Sequence of chain 1.G:
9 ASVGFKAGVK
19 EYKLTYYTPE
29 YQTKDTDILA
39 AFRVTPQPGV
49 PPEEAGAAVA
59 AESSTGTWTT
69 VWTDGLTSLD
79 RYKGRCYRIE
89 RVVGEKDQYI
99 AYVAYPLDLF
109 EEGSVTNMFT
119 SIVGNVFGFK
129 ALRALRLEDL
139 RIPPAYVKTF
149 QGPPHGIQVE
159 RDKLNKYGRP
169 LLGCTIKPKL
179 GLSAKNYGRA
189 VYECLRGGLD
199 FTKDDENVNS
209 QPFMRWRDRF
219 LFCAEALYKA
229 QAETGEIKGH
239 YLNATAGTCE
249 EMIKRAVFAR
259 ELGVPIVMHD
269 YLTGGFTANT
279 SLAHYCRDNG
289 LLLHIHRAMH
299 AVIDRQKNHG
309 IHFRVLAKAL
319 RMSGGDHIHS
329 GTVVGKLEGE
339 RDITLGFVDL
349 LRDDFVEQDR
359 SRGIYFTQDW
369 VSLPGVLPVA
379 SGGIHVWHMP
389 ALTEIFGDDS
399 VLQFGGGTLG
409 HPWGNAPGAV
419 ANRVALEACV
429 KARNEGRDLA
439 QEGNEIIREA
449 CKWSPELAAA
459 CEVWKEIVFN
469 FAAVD

This protein binds this small molecule.
Small molecule (SMILES): O=C(O)[C@@](O)(COP(=O)(O)O)[C@H](O)[C@H](O)COP(=O)(O)O

Binding-site contacts:
Ligand atom O6P contacts residue ARG295 of chain 1.A at 2.9 Å (salt-bridge).
Ligand atom O7 contacts residue LYS175 of chain 1.A at 3.2 Å (salt-bridge).
Ligand atom O2 contacts residue ASP203 of chain 1.A at 3.4 Å (salt-bridge).
Ligand atom O3P contacts residue LYS334 of chain 1.A at 2.5 Å (salt-bridge).
Ligand atom O6 contacts residue LYS175 of chain 1.A at 3.1 Å (salt-bridge).
Ligand atom O2P contacts residue GLY403 of chain 1.A at 3.1 Å (h-bond).
Ligand atom O4 contacts residue HIS294 of chain 1.A at 2.7 Å (h-bond).
Ligand atom C4 contacts residue FMT1 of chain 1.K at 3.2 Å.
Ligand atom O4P contacts residue HIS327 of chain 1.A at 3.0 Å (h-bond).
Ligand atom O6 contacts residue LYS334 of chain 1.A at 3.1 Å (salt-bridge).
Ligand atom O5P contacts residue LEU335 of chain 1.A at 3.0 Å.
Ligand atom C contacts residue MG1 of chain 1.I at 3.0 Å.
Ligand atom O1P contacts residue GLY403 of chain 1.A at 3.2 Å.
Ligand atom C5 contacts residue ASN123 of chain 1.G at 3.5 Å.
Ligand atom O7 contacts residue MG1 of chain 1.I at 2.2 Å.
Ligand atom O4P contacts residue SER379 of chain 1.A at 3.4 Å (h-bond).
Ligand atom O2 contacts residue THR173 of chain 1.A at 3.2 Å.
Ligand atom O1P contacts residue LYS175 of chain 1.A at 3.4 Å (salt-bridge).
Ligand atom O4 contacts residue GLU204 of chain 1.A at 3.4 Å (salt-bridge).
Ligand atom O7 contacts residue GLU204 of chain 1.A at 3.1 Å (salt-bridge).
Ligand atom P2 contacts residue ARG295 of chain 1.A at 3.4 Å.
Ligand atom C4 contacts residue MG1 of chain 1.I at 3.5 Å.
Ligand atom C2 contacts residue MG1 of chain 1.I at 3.1 Å.
Ligand atom O4 contacts residue ASN123 of chain 1.G at 3.5 Å (h-bond).
Ligand atom O2 contacts residue FMT1 of chain 1.K at 2.9 Å (h-bond).
Ligand atom O1P contacts residue THR65 of chain 1.G at 2.8 Å (h-bond).
Ligand atom O2 contacts residue LYS175 of chain 1.A at 3.4 Å (salt-bridge).
Ligand atom O4 contacts residue FMT1 of chain 1.K at 2.4 Å (h-bond).
Ligand atom O7 contacts residue ASN123 of chain 1.G at 3.4 Å (h-bond).
Ligand atom O7 contacts residue ASP203 of chain 1.A at 2.6 Å (salt-bridge).
Ligand atom O1P contacts residue GLY404 of chain 1.A at 2.7 Å (h-bond).
Ligand atom O3 contacts residue SER379 of chain 1.A at 2.9 Å.
Ligand atom O4 contacts residue MG1 of chain 1.I at 2.1 Å.
Ligand atom O3P contacts residue THR65 of chain 1.G at 3.1 Å (h-bond).
Ligand atom C contacts residue LYS175 of chain 1.A at 3.0 Å.
Ligand atom O3P contacts residue GLY381 of chain 1.A at 3.4 Å (h-bond).
Ligand atom O3 contacts residue GLY380 of chain 1.A at 3.1 Å (h-bond).
Ligand atom O5P contacts residue ARG295 of chain 1.A at 2.9 Å (salt-bridge).
Ligand atom O2 contacts residue MG1 of chain 1.I at 2.3 Å.
Ligand atom O1 contacts residue LYS175 of chain 1.A at 2.6 Å (salt-bridge).

Sequence of chain 1.A:
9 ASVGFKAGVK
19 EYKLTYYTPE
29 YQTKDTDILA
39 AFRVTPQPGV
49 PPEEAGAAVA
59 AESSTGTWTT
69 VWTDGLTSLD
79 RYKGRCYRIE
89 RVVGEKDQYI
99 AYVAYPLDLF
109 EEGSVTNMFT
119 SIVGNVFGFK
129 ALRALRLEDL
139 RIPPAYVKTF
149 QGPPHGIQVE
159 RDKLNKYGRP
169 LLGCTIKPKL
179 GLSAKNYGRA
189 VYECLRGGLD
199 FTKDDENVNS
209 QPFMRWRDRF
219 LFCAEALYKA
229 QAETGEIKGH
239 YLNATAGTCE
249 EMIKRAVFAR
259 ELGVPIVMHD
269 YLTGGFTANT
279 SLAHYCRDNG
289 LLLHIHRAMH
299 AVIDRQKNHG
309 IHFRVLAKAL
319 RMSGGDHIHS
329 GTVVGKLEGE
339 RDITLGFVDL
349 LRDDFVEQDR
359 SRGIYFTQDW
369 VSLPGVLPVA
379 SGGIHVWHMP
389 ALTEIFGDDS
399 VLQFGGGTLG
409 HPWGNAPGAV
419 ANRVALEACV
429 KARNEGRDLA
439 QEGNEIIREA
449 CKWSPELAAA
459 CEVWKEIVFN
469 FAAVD